This small molecule binds to this protein.
Small molecule (SMILES): Cc1cc(CCCCCOc2c(Cl)cc(C3=NCCO3)cc2Cl)on1

Sequence of chain 15.C:
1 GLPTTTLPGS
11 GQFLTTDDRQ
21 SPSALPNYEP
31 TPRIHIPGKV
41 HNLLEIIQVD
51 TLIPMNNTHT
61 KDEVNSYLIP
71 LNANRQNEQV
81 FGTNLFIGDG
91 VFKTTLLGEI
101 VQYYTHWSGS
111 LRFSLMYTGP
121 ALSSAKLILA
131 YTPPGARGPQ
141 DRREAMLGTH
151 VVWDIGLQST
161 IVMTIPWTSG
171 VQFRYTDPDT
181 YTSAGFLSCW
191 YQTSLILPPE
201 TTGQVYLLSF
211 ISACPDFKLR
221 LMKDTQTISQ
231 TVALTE

Binding-site contacts:
Ligand atom C3B contacts residue TYR152 of chain 14.A at 3.9 Å (hydrophobic).
Ligand atom C4A contacts residue PRO174 of chain 14.A at 3.2 Å (hydrophobic).
Ligand atom N2 contacts residue MET221 of chain 14.A at 3.9 Å.
Ligand atom C2C contacts residue MET221 of chain 14.A at 3.3 Å (hydrophobic).
Ligand atom C3C contacts residue ILE104 of chain 14.A at 3.6 Å (hydrophobic).
Ligand atom C5 contacts residue MET221 of chain 14.A at 3.9 Å (hydrophobic).
Ligand atom CL2 contacts residue ILE104 of chain 14.A at 3.4 Å.
Ligand atom C4 contacts residue TYR197 of chain 14.A at 3.6 Å (hydrophobic).
Ligand atom N3A contacts residue PRO174 of chain 14.A at 3.3 Å (h-bond).
Ligand atom CL2 contacts residue MET224 of chain 14.A at 3.2 Å.
Ligand atom C4A contacts residue VAL176 of chain 14.A at 3.9 Å (hydrophobic).
Ligand atom C3C contacts residue TYR128 of chain 14.A at 3.8 Å (hydrophobic).
Ligand atom C4C contacts residue VAL191 of chain 14.A at 3.7 Å (hydrophobic).
Ligand atom CL1 contacts residue LEU25 of chain 14.C at 3.5 Å.
Ligand atom CL2 contacts residue TYR128 of chain 14.A at 3.4 Å.
Ligand atom N3A contacts residue ALA24 of chain 14.C at 3.8 Å.
Ligand atom C5B contacts residue MET224 of chain 14.A at 3.8 Å (hydrophobic).
Ligand atom O1A contacts residue PHE186 of chain 14.A at 3.4 Å.
Ligand atom C1C contacts residue LEU106 of chain 14.A at 3.9 Å (hydrophobic).
Ligand atom O1B contacts residue VAL188 of chain 14.A at 3.8 Å.
Ligand atom CL1 contacts residue VAL188 of chain 14.A at 3.7 Å.
Ligand atom O1 contacts residue LEU106 of chain 14.A at 3.7 Å.
Ligand atom C3B contacts residue ALA24 of chain 14.C at 4.0 Å (hydrophobic).
Ligand atom C4A contacts residue SER175 of chain 14.A at 3.6 Å.
Ligand atom C5C contacts residue TYR152 of chain 14.A at 3.8 Å (hydrophobic).
Ligand atom O1A contacts residue MET224 of chain 14.A at 3.9 Å.
Ligand atom C4B contacts residue PHE186 of chain 14.A at 3.6 Å (hydrophobic).
Ligand atom C4B contacts residue TYR152 of chain 14.A at 3.7 Å (hydrophobic).
Ligand atom C2C contacts residue ILE104 of chain 14.A at 3.9 Å (hydrophobic).
Ligand atom C5B contacts residue PHE186 of chain 14.A at 3.8 Å (hydrophobic).
Ligand atom C1C contacts residue TYR128 of chain 14.A at 3.6 Å (hydrophobic).
Ligand atom C31 contacts residue TYR197 of chain 14.A at 3.6 Å (hydrophobic).
Ligand atom C31 contacts residue ASN219 of chain 14.A at 3.7 Å.
Ligand atom O1 contacts residue MET221 of chain 14.A at 3.4 Å (h-bond).
Ligand atom C2A contacts residue PHE186 of chain 14.A at 3.6 Å (hydrophobic).
Ligand atom N2 contacts residue ASN219 of chain 14.A at 3.5 Å (h-bond).
Ligand atom C5A contacts residue VAL176 of chain 14.A at 3.8 Å (hydrophobic).
Ligand atom C5 contacts residue LEU106 of chain 14.A at 3.7 Å (hydrophobic).
Ligand atom C5A contacts residue ALA150 of chain 14.A at 3.4 Å (hydrophobic).
Ligand atom C4A contacts residue ALA150 of chain 14.A at 3.9 Å (hydrophobic).

Sequence of chain 14.A:
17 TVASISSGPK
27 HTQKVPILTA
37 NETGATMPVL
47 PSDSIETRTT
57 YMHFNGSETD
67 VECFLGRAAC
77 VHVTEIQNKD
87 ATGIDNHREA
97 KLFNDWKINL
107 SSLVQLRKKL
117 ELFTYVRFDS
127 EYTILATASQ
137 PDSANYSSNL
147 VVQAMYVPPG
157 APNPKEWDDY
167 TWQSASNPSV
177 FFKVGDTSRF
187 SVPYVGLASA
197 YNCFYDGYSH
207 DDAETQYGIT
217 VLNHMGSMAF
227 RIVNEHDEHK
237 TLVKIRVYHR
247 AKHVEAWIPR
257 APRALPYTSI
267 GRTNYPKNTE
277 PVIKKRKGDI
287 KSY

Sequence of chain 14.C:
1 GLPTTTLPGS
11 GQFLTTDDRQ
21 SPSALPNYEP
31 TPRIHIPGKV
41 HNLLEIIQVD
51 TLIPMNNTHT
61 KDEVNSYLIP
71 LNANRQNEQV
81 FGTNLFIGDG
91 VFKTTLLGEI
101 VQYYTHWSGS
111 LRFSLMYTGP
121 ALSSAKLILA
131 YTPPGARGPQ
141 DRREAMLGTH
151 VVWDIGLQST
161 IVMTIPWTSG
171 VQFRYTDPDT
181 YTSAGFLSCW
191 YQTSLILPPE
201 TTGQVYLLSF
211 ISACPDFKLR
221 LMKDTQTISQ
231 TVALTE